Binding-site contacts:
Ligand atom O05 contacts residue TRP489 of chain 4.A at 3.9 Å.
Ligand atom O05 contacts residue SER568 of chain 4.A at 2.4 Å (h-bond).
Ligand atom C19 contacts residue PHE121 of chain 1.A at 3.7 Å (hydrophobic).
Ligand atom C11 contacts residue TRP489 of chain 4.A at 3.5 Å (hydrophobic).
Ligand atom O06 contacts residue LYS171 of chain 1.A at 3.2 Å.
Ligand atom S08 contacts residue TRP489 of chain 4.A at 3.7 Å.
Ligand atom C09 contacts residue TRP489 of chain 4.A at 3.3 Å (hydrophobic).
Ligand atom O06 contacts residue SER568 of chain 4.A at 3.6 Å (h-bond).
Ligand atom O12 contacts residue PHE121 of chain 1.A at 3.3 Å.
Ligand atom O16 contacts residue TRP489 of chain 4.A at 3.2 Å (h-bond).
Ligand atom O12 contacts residue ARG292 of chain 4.A at 2.9 Å (salt-bridge).
Ligand atom C03 contacts residue ARG292 of chain 4.A at 3.2 Å.
Ligand atom C17 contacts residue GLY36 of chain 1.A at 3.8 Å.
Ligand atom C02 contacts residue ARG292 of chain 4.A at 3.1 Å.
Ligand atom CL01 contacts residue ARG292 of chain 4.A at 3.3 Å.
Ligand atom C09 contacts residue GLY36 of chain 1.A at 3.9 Å.
Ligand atom C20 contacts residue PHE121 of chain 1.A at 3.1 Å (hydrophobic).
Ligand atom C04 contacts residue SER568 of chain 4.A at 3.3 Å.
Ligand atom C11 contacts residue PHE121 of chain 1.A at 3.4 Å (hydrophobic).
Ligand atom C04 contacts residue ARG292 of chain 4.A at 3.3 Å.
Ligand atom C21 contacts residue VAL111 of chain 1.A at 3.7 Å (hydrophobic).
Ligand atom CL01 contacts residue MET115 of chain 1.A at 3.5 Å.
Ligand atom C21 contacts residue PHE121 of chain 1.A at 3.2 Å (hydrophobic).
Ligand atom O16 contacts residue MET485 of chain 4.A at 3.2 Å.
Ligand atom C13 contacts residue FAD1 of chain 4.C at 3.4 Å.
Ligand atom C17 contacts residue VAL486 of chain 4.A at 3.9 Å (hydrophobic).
Ligand atom C13 contacts residue MET266 of chain 4.A at 3.9 Å (hydrophobic).
Ligand atom C21 contacts residue ARG292 of chain 4.A at 3.9 Å.
Ligand atom O12 contacts residue MET266 of chain 4.A at 3.7 Å.
Ligand atom CL01 contacts residue PRO112 of chain 1.A at 3.5 Å.
Ligand atom C13 contacts residue ARG292 of chain 4.A at 3.7 Å.
Ligand atom N18 contacts residue TRP489 of chain 4.A at 3.4 Å.
Ligand atom N10 contacts residue PHE121 of chain 1.A at 3.6 Å.
Ligand atom C14 contacts residue TRP489 of chain 4.A at 3.5 Å (hydrophobic).
Ligand atom C13 contacts residue PHE121 of chain 1.A at 3.5 Å (hydrophobic).
Ligand atom N18 contacts residue GLY36 of chain 1.A at 3.5 Å.
Ligand atom C15 contacts residue TRP489 of chain 4.A at 3.3 Å (hydrophobic).
Ligand atom N10 contacts residue TRP489 of chain 4.A at 3.5 Å.
Ligand atom O05 contacts residue ARG292 of chain 4.A at 2.6 Å (salt-bridge).
Ligand atom S08 contacts residue GLY36 of chain 1.A at 3.6 Å.

Sequence of chain 4.A:
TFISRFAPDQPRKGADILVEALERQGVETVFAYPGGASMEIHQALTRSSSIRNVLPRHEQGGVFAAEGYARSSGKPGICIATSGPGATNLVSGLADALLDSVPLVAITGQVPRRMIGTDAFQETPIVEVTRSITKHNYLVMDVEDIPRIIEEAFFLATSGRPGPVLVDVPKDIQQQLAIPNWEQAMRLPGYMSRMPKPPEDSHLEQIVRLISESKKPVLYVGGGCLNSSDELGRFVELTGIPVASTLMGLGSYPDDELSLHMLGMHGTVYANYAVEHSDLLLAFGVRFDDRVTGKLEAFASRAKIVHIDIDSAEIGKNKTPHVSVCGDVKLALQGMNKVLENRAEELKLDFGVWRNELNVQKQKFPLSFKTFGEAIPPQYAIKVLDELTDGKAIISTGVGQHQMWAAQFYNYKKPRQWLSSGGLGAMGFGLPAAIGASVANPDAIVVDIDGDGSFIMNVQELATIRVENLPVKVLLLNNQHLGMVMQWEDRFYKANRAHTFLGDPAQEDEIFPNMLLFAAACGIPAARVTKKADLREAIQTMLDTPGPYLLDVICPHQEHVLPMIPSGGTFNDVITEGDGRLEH

A small-molecule ligand and the protein it binds are described below.
Small molecule (SMILES): COc1cc(OC)nc(Sc2cccc(Cl)c2C(=O)O)n1

Sequence of chain 1.A:
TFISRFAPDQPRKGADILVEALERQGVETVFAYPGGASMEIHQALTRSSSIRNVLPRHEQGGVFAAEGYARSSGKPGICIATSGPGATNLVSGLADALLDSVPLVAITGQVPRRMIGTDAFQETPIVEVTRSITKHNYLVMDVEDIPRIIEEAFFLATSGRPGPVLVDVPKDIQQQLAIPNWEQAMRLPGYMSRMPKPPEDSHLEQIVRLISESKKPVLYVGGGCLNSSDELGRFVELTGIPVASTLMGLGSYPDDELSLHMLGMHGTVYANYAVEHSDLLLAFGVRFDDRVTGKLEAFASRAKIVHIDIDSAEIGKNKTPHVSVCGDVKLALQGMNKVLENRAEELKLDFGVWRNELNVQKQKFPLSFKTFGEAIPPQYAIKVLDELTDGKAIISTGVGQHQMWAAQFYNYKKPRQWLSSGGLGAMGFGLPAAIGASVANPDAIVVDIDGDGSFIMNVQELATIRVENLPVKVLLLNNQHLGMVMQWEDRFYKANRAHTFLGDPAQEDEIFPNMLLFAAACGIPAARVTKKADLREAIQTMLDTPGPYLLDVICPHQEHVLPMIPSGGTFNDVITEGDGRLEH